Sequence of chain 1.B:
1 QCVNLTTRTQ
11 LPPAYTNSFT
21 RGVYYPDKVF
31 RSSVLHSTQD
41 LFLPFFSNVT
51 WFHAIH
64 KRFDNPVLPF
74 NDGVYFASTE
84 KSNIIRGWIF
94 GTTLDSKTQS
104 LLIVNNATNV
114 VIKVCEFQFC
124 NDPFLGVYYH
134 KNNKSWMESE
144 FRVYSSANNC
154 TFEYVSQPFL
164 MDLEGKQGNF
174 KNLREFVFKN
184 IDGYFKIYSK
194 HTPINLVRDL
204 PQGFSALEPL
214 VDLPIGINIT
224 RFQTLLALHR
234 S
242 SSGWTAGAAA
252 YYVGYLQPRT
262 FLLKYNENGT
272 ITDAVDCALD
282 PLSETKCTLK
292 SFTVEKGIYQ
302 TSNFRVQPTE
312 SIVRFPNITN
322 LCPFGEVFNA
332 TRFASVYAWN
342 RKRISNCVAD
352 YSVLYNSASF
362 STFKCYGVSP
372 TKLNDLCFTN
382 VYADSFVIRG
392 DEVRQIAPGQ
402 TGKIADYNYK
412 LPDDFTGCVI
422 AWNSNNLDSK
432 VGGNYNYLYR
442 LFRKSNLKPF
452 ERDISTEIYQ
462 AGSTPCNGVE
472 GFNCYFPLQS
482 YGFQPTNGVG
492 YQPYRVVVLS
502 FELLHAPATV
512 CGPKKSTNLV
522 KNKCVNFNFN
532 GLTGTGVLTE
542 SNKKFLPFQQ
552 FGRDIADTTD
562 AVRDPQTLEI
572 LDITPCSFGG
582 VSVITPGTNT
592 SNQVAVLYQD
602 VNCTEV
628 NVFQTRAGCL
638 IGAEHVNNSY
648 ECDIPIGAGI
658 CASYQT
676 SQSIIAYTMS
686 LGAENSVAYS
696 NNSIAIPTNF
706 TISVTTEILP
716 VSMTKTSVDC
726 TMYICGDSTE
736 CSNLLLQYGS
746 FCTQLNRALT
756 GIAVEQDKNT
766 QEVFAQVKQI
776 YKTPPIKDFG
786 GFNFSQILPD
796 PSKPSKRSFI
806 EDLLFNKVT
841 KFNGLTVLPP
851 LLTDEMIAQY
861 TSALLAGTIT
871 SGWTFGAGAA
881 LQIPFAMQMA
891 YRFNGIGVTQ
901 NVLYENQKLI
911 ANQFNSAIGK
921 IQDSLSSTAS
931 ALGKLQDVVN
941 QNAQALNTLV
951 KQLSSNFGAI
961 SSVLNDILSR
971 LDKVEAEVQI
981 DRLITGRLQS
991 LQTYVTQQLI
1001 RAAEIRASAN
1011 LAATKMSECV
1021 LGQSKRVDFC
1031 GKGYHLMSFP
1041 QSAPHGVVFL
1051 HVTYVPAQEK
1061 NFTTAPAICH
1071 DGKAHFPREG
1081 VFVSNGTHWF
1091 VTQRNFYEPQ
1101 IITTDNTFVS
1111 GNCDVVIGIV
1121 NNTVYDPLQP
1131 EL

The protein below binds the small molecule below.
Small molecule (SMILES): CC(=O)N[C@@H]1[C@@H](O)[C@H](O)[C@@H](CO)O[C@H]1O

Binding-site contacts:
Ligand atom C7 contacts residue ASN318 of chain 1.B at 3.2 Å.
Ligand atom C2 contacts residue ASN318 of chain 1.B at 2.5 Å.
Ligand atom C5 contacts residue ASN318 of chain 1.B at 3.6 Å.
Ligand atom C1 contacts residue ASN318 of chain 1.B at 1.4 Å.
Ligand atom C4 contacts residue ASN318 of chain 1.B at 4.1 Å.
Ligand atom O5 contacts residue GLN567 of chain 1.B at 4.2 Å.
Ligand atom O7 contacts residue ASN318 of chain 1.B at 3.9 Å.
Ligand atom C3 contacts residue ASN318 of chain 1.B at 3.8 Å.
Ligand atom O7 contacts residue GLN567 of chain 1.B at 4.0 Å.
Ligand atom O5 contacts residue ASN318 of chain 1.B at 2.3 Å (h-bond).
Ligand atom C1 contacts residue GLN567 of chain 1.B at 3.7 Å.
Ligand atom C8 contacts residue ASN318 of chain 1.B at 3.6 Å.
Ligand atom O6 contacts residue ASN318 of chain 1.B at 4.4 Å.
Ligand atom N2 contacts residue ASN318 of chain 1.B at 2.7 Å (h-bond).